Sequence of chain 1.A:
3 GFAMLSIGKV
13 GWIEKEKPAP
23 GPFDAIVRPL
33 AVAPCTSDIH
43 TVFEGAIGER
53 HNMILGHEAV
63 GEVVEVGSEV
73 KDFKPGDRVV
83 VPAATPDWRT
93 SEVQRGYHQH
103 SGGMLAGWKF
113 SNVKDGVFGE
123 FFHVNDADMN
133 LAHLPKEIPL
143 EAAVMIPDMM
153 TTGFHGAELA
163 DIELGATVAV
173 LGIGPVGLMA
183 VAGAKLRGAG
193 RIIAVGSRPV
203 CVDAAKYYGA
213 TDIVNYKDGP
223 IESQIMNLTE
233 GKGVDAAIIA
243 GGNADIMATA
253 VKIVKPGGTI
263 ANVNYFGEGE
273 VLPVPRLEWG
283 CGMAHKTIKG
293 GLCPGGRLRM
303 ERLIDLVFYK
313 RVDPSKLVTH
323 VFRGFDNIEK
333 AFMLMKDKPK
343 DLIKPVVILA

A protein and the small-molecule ligand that binds it are described below.
Small molecule (SMILES): C[C@H]1CCC[C@H](O)C1

Sequence of chain 1.B:
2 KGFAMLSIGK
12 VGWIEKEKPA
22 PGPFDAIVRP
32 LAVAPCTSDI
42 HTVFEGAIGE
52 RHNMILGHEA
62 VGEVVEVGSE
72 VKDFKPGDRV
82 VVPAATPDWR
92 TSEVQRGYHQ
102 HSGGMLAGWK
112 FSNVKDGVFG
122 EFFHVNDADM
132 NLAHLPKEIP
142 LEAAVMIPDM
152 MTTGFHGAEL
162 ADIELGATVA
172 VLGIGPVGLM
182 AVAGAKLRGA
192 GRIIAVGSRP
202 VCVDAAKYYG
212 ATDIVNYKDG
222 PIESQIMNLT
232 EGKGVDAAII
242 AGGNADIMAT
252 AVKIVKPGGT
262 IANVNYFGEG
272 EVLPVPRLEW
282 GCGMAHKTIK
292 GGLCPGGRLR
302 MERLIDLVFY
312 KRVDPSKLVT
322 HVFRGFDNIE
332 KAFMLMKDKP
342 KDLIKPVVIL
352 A

Binding-site contacts:
Ligand atom C03 contacts residue NAP1 of chain 1.L at 4.1 Å.
Ligand atom C05 contacts residue TRP110 of chain 1.B at 3.7 Å (hydrophobic).
Ligand atom C02 contacts residue ZN1 of chain 1.K at 3.8 Å.
Ligand atom C05 contacts residue MET285 of chain 1.A at 3.9 Å (hydrophobic).
Ligand atom C07 contacts residue ALA85 of chain 1.B at 4.2 Å (hydrophobic).
Ligand atom C08 contacts residue TRP110 of chain 1.B at 3.9 Å (hydrophobic).
Ligand atom O01 contacts residue ASP150 of chain 1.B at 2.6 Å (salt-bridge).
Ligand atom C08 contacts residue ALA85 of chain 1.B at 4.1 Å (hydrophobic).
Ligand atom C07 contacts residue TRP110 of chain 1.B at 3.3 Å (hydrophobic).
Ligand atom O01 contacts residue NAP1 of chain 1.L at 3.2 Å.
Ligand atom C02 contacts residue SER39 of chain 1.B at 3.6 Å.
Ligand atom C06 contacts residue NAP1 of chain 1.L at 4.0 Å.
Ligand atom C02 contacts residue ASP150 of chain 1.B at 3.3 Å.
Ligand atom C07 contacts residue CYS295 of chain 1.B at 4.3 Å (hydrophobic).
Ligand atom O01 contacts residue SER39 of chain 1.B at 2.9 Å (h-bond).
Ligand atom C04 contacts residue LEU294 of chain 1.B at 4.2 Å (hydrophobic).
Ligand atom C02 contacts residue HIS59 of chain 1.B at 3.7 Å.
Ligand atom O01 contacts residue HIS59 of chain 1.B at 2.9 Å (h-bond).
Ligand atom C05 contacts residue LEU294 of chain 1.B at 3.6 Å (hydrophobic).
Ligand atom O01 contacts residue ZN1 of chain 1.K at 2.6 Å.
Ligand atom C03 contacts residue TRP110 of chain 1.B at 4.5 Å (hydrophobic).
Ligand atom C08 contacts residue ZN1 of chain 1.K at 4.1 Å.
Ligand atom C06 contacts residue LEU294 of chain 1.B at 3.4 Å (hydrophobic).
Ligand atom C06 contacts residue TRP110 of chain 1.B at 3.6 Å (hydrophobic).
Ligand atom C02 contacts residue NAP1 of chain 1.L at 3.4 Å.
Ligand atom C03 contacts residue SER39 of chain 1.B at 3.1 Å.
Ligand atom C08 contacts residue ASP150 of chain 1.B at 3.5 Å.
Ligand atom O01 contacts residue CYS37 of chain 1.B at 3.7 Å.
Ligand atom C04 contacts residue TRP110 of chain 1.B at 3.5 Å (hydrophobic).
Ligand atom C08 contacts residue HIS59 of chain 1.B at 3.4 Å.